Sequence of chain 1.T:
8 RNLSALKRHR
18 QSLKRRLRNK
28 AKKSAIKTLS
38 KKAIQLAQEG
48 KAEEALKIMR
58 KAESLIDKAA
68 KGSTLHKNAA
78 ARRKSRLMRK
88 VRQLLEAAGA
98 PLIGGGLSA

This protein binds this small molecule.
Small molecule (SMILES): NC[C@@H]1O[C@H](O[C@H]2[C@@H](O)[C@H](O[C@@H]3[C@@H](O)[C@H](N)C[C@H](N)[C@H]3O[C@H]3O[C@H](CO)[C@@H](O)[C@H](O)[C@H]3N)O[C@@H]2CO)[C@H](N)[C@@H](O)[C@@H]1O

Binding-site contacts:
Ligand atom N12 contacts residue LYS74 of chain 1.T at 4.1 Å.
Ligand atom N12 contacts residue HIS73 of chain 1.T at 3.8 Å.
Ligand atom O62 contacts residue MG1 of chain 1.IO at 3.3 Å.
Ligand atom C33 contacts residue MG1 of chain 1.QI at 4.4 Å.
Ligand atom O31 contacts residue MG1 of chain 1.PI at 4.3 Å.
Ligand atom O33 contacts residue MG1 of chain 1.IO at 4.4 Å.
Ligand atom C13 contacts residue MG1 of chain 1.PI at 4.2 Å.
Ligand atom C34 contacts residue MG1 of chain 1.IO at 4.3 Å.
Ligand atom C21 contacts residue MG1 of chain 1.PI at 4.5 Å.
Ligand atom C41 contacts residue MG1 of chain 1.PI at 4.2 Å.
Ligand atom O23 contacts residue MG1 of chain 1.IO at 2.7 Å.
Ligand atom C43 contacts residue MG1 of chain 1.PI at 4.4 Å.
Ligand atom N24 contacts residue MG1 of chain 1.IO at 3.0 Å.
Ligand atom C23 contacts residue MG1 of chain 1.IO at 4.0 Å.
Ligand atom O33 contacts residue MG1 of chain 1.QI at 4.1 Å.
Ligand atom O43 contacts residue MG1 of chain 1.PI at 3.4 Å.
Ligand atom O53 contacts residue MG1 of chain 1.QI at 3.0 Å.
Ligand atom O62 contacts residue HIS73 of chain 1.T at 4.2 Å.
Ligand atom O61 contacts residue MG1 of chain 1.PI at 3.9 Å.
Ligand atom O11 contacts residue MG1 of chain 1.PI at 4.0 Å.
Ligand atom C14 contacts residue MG1 of chain 1.IO at 4.3 Å.
Ligand atom O52 contacts residue MG1 of chain 1.PI at 4.3 Å.
Ligand atom C53 contacts residue MG1 of chain 1.QI at 3.5 Å.
Ligand atom O51 contacts residue MG1 of chain 1.PI at 4.2 Å.
Ligand atom C24 contacts residue MG1 of chain 1.IO at 3.2 Å.
Ligand atom C11 contacts residue MG1 of chain 1.PI at 3.6 Å.
Ligand atom C43 contacts residue MG1 of chain 1.QI at 3.5 Å.